This small molecule binds to this protein.
Small molecule (SMILES): CC(=O)N[C@H]1[C@H](O[C@H]2[C@H](O)[C@@H](NC(C)=O)CO[C@@H]2CO)O[C@H](CO)[C@@H](O[C@@H]2O[C@H](CO[C@H]3O[C@H](CO[C@H]4O[C@H](CO)[C@@H](O)[C@H](O)[C@@H]4O[C@H]4O[C@H](CO)[C@@H](O)[C@H](O)[C@@H]4O)[C@@H](O)[C@H](O)[C@@H]3O)[C@@H](O)[C@H](O[C@H]3O[C@H](CO)[C@@H](O)[C@H](O)[C@@H]3O[C@H]3O[C@H](CO)[C@@H](O)[C@H](O)[C@@H]3O[C@H]3O[C@H](CO)[C@@H](O)[C@H](O)[C@@H]3O)[C@@H]2O)[C@@H]1O

Sequence of chain 1.C:
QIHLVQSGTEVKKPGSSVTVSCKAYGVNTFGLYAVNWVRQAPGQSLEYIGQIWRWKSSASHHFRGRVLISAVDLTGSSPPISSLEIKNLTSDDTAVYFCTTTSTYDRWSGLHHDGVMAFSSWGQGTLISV

Sequence of chain 1.A:
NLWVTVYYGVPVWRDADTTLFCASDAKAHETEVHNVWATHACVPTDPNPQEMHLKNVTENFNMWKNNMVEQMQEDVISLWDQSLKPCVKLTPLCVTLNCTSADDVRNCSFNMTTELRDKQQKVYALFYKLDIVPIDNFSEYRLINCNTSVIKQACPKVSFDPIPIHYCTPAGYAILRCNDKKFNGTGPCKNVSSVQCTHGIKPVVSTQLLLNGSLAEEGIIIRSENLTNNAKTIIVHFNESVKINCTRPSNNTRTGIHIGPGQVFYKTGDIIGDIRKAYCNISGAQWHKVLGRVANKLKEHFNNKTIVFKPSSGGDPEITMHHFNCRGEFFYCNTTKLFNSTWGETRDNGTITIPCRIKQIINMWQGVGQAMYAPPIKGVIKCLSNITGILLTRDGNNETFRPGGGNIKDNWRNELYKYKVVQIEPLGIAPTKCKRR

Binding-site contacts:
Ligand atom O3 contacts residue ARG64 of chain 1.C at 3.4 Å.
Ligand atom C6 contacts residue VAL67 of chain 1.C at 3.6 Å (hydrophobic).
Ligand atom O6 contacts residue LEU68 of chain 1.C at 3.4 Å.
Ligand atom O5 contacts residue SER57 of chain 1.C at 3.4 Å (h-bond).
Ligand atom O6 contacts residue ILE69 of chain 1.C at 2.7 Å (h-bond).
Ligand atom O6 contacts residue SER83 of chain 1.C at 3.3 Å (h-bond).
Ligand atom N2 contacts residue ASP73 of chain 1.C at 3.1 Å (salt-bridge).
Ligand atom C8 contacts residue ASP73 of chain 1.C at 3.5 Å.
Ligand atom C6 contacts residue ILE69 of chain 1.C at 3.6 Å (hydrophobic).
Ligand atom O4 contacts residue TRP55 of chain 1.C at 3.4 Å (h-bond).
Ligand atom C1 contacts residue ASN214 of chain 1.A at 1.4 Å.
Ligand atom O4 contacts residue SER70 of chain 1.C at 3.0 Å (h-bond).
Ligand atom O3 contacts residue GLU85 of chain 1.C at 3.3 Å.
Ligand atom O5 contacts residue ASN214 of chain 1.A at 2.3 Å (h-bond).
Ligand atom O4 contacts residue GLU85 of chain 1.C at 2.7 Å (salt-bridge).
Ligand atom O5 contacts residue SER70 of chain 1.C at 3.4 Å.
Ligand atom O4 contacts residue GLY65 of chain 1.C at 3.6 Å (h-bond).
Ligand atom O7 contacts residue TRP55 of chain 1.C at 3.1 Å.
Ligand atom C6 contacts residue ASP73 of chain 1.C at 3.3 Å.
Ligand atom O5 contacts residue VAL72 of chain 1.C at 3.5 Å.
Ligand atom O3 contacts residue ASP73 of chain 1.C at 2.2 Å (salt-bridge).
Ligand atom O4 contacts residue VAL67 of chain 1.C at 2.3 Å (h-bond).
Ligand atom C3 contacts residue ALA71 of chain 1.C at 3.5 Å (hydrophobic).
Ligand atom C6 contacts residue TRP55 of chain 1.C at 3.6 Å (hydrophobic).
Ligand atom C2 contacts residue ASN214 of chain 1.A at 2.4 Å.
Ligand atom O6 contacts residue ILE81 of chain 1.C at 3.3 Å.
Ligand atom O3 contacts residue GLY65 of chain 1.C at 2.9 Å (h-bond).
Ligand atom O6 contacts residue LYS212 of chain 1.A at 3.5 Å (salt-bridge).
Ligand atom C1 contacts residue ALA71 of chain 1.C at 3.4 Å (hydrophobic).
Ligand atom O6 contacts residue ASP73 of chain 1.C at 2.4 Å (salt-bridge).
Ligand atom O6 contacts residue SER57 of chain 1.C at 3.5 Å.
Ligand atom C3 contacts residue ASP73 of chain 1.C at 3.2 Å.
Ligand atom C7 contacts residue ASP73 of chain 1.C at 3.2 Å.
Ligand atom O5 contacts residue TRP55 of chain 1.C at 3.5 Å.
Ligand atom N2 contacts residue ASN214 of chain 1.A at 2.9 Å (h-bond).
Ligand atom C4 contacts residue VAL67 of chain 1.C at 3.5 Å (hydrophobic).
Ligand atom C4 contacts residue GLU85 of chain 1.C at 3.5 Å.
Ligand atom O3 contacts residue THR19 of chain 1.C at 2.6 Å (h-bond).
Ligand atom C7 contacts residue ASN214 of chain 1.A at 3.6 Å.
Ligand atom C1 contacts residue SER57 of chain 1.C at 3.5 Å.